Sequence of chain 35.A:
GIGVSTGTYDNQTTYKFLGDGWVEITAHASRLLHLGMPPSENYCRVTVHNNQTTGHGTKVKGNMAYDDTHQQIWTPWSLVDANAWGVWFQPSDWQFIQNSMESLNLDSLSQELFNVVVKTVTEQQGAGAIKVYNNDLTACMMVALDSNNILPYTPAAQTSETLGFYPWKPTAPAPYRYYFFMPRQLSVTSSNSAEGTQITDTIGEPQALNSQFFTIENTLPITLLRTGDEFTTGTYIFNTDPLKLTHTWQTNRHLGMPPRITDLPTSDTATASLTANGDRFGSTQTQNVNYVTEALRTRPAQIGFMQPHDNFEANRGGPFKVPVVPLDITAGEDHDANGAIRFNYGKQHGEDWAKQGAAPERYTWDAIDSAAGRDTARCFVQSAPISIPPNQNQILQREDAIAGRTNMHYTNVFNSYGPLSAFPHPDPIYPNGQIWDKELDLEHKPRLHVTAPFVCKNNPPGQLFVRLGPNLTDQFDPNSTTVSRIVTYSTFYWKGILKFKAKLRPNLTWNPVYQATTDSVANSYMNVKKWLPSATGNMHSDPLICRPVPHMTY

The protein below binds the small molecule below.
Small molecule (SMILES): Nc1ccn([C@H]2C[C@H](O)[C@@H](COP(=O)(O)O)O2)c(=O)n1

Binding-site contacts:
Ligand atom O2 contacts residue TRP201 of chain 35.A at 4.3 Å.
Ligand atom OP1 contacts residue PRO423 of chain 35.A at 3.6 Å.
Ligand atom C5 contacts residue TRP201 of chain 35.A at 3.4 Å (hydrophobic).
Ligand atom C4' contacts residue TRP201 of chain 35.A at 4.3 Å (hydrophobic).
Ligand atom O2 contacts residue LEU197 of chain 35.A at 4.0 Å.
Ligand atom C1' contacts residue LYS682 of chain 35.A at 4.5 Å.
Ligand atom N3 contacts residue TRP201 of chain 35.A at 3.6 Å.
Ligand atom C5' contacts residue TRP201 of chain 35.A at 3.5 Å (hydrophobic).
Ligand atom C3' contacts residue LYS682 of chain 35.A at 3.8 Å.
Ligand atom N1 contacts residue TRP201 of chain 35.A at 4.0 Å.
Ligand atom C3' contacts residue TRP201 of chain 35.A at 4.1 Å (hydrophobic).
Ligand atom O5' contacts residue TRP201 of chain 35.A at 3.6 Å.
Ligand atom N4 contacts residue ASP199 of chain 35.A at 4.0 Å.
Ligand atom N4 contacts residue GLY198 of chain 35.A at 3.8 Å.
Ligand atom C1' contacts residue TRP201 of chain 35.A at 4.5 Å (hydrophobic).
Ligand atom C6 contacts residue TRP201 of chain 35.A at 3.5 Å (hydrophobic).
Ligand atom C2' contacts residue TRP201 of chain 35.A at 3.7 Å (hydrophobic).
Ligand atom O4' contacts residue TRP201 of chain 35.A at 4.5 Å.
Ligand atom C4 contacts residue TRP201 of chain 35.A at 3.3 Å (hydrophobic).
Ligand atom C2 contacts residue TRP201 of chain 35.A at 3.9 Å (hydrophobic).
Ligand atom O3' contacts residue LYS682 of chain 35.A at 3.1 Å (salt-bridge).
Ligand atom N4 contacts residue TRP201 of chain 35.A at 3.8 Å.
Ligand atom O2 contacts residue LYS682 of chain 35.A at 4.2 Å.
Ligand atom C2' contacts residue LYS682 of chain 35.A at 3.6 Å.